Binding-site contacts:
Ligand atom C4' contacts residue ARG372 of chain 1.A at 4.0 Å.
Ligand atom OP2 contacts residue ALA411 of chain 1.B at 4.0 Å.
Ligand atom C4' contacts residue ASN347 of chain 1.A at 4.4 Å.
Ligand atom OP1 contacts residue ALA411 of chain 1.B at 4.0 Å.
Ligand atom C2' contacts residue GLU269 of chain 1.A at 4.4 Å.
Ligand atom P contacts residue ASN347 of chain 1.A at 4.2 Å.
Ligand atom C2 contacts residue PRO285 of chain 1.A at 4.5 Å (hydrophobic).
Ligand atom O3' contacts residue ASP346 of chain 1.A at 3.7 Å.
Ligand atom C4 contacts residue PRO285 of chain 1.A at 3.6 Å (hydrophobic).
Ligand atom C3' contacts residue ASP346 of chain 1.A at 4.3 Å.
Ligand atom O5' contacts residue ASN347 of chain 1.A at 4.4 Å.
Ligand atom C5 contacts residue PRO285 of chain 1.A at 4.4 Å (hydrophobic).
Ligand atom C2' contacts residue ASN286 of chain 1.A at 3.7 Å.
Ligand atom C5' contacts residue ASN347 of chain 1.A at 4.5 Å.
Ligand atom O3' contacts residue GLU269 of chain 1.A at 4.0 Å.
Ligand atom O5' contacts residue ARG372 of chain 1.A at 4.1 Å.
Ligand atom O4' contacts residue ARG372 of chain 1.A at 3.7 Å.
Ligand atom N4 contacts residue PRO285 of chain 1.A at 3.3 Å.
Ligand atom N3 contacts residue PRO285 of chain 1.A at 3.9 Å.
Ligand atom C3' contacts residue ASN286 of chain 1.A at 4.3 Å.
Ligand atom OP1 contacts residue ASN347 of chain 1.A at 2.9 Å (h-bond).

Sequence of chain 1.A:
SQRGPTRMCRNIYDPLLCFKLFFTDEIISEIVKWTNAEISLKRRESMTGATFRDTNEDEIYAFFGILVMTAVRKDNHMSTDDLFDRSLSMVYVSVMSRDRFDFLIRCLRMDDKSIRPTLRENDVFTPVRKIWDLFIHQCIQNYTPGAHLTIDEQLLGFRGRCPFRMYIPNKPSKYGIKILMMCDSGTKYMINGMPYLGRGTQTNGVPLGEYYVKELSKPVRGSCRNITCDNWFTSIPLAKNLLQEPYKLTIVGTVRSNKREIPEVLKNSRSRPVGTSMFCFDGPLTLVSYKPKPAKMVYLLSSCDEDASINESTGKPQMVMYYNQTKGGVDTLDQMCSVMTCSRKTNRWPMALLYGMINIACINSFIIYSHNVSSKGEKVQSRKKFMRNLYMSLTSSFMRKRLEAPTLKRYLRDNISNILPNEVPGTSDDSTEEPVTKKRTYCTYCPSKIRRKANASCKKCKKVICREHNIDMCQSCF

This small molecule binds to this protein.
Small molecule (SMILES): Cc1cn([C@H]2C[C@H](O[P](=O)(O)OC[C@H]3O[C@@H](n4ccc(N)nc4=O)C[C@@H]3O)[C@@H](CO[P](=O)(O)O[C@H]3C[C@H](n4cnc5c(=O)nc(N)[nH]c54)O[C@@H]3CO[P](=O)(O)O[C@H]3C[C@H](n4cnc5c(N)ncnc54)O[C@@H]3CO[P](=O)(O)O[C@H]3C[C@H](n4ccc(N)nc4=O)O[C@@H]3CO[P](=O)(O)O[C@H]3C[C@H](n4cnc5c(N)ncnc54)O[C@@H]3CO[P](=O)(O)O[C@H]3C[C@H](n4ccc(N)nc4=O)O[C@@H]3CO[P](=O)(O)O[C@H]3C[C@H](n4cnc5c(=O)nc(N)[nH]c54)O[C@@H]3COP(=O)=O)O2)c(=O)[nH]c1=O

Sequence of chain 1.B:
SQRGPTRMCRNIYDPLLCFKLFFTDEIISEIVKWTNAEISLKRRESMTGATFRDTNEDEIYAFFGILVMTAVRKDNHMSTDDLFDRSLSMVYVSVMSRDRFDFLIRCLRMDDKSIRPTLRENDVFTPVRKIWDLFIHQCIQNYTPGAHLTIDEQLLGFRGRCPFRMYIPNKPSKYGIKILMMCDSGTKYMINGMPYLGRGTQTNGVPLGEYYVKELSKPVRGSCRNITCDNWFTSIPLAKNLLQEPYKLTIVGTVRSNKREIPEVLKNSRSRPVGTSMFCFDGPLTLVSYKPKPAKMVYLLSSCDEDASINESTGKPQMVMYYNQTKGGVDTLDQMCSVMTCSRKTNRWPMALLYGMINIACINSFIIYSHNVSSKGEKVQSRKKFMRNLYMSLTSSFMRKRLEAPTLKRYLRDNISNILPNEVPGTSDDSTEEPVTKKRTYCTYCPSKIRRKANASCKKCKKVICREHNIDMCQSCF